Sequence of chain 1.A:
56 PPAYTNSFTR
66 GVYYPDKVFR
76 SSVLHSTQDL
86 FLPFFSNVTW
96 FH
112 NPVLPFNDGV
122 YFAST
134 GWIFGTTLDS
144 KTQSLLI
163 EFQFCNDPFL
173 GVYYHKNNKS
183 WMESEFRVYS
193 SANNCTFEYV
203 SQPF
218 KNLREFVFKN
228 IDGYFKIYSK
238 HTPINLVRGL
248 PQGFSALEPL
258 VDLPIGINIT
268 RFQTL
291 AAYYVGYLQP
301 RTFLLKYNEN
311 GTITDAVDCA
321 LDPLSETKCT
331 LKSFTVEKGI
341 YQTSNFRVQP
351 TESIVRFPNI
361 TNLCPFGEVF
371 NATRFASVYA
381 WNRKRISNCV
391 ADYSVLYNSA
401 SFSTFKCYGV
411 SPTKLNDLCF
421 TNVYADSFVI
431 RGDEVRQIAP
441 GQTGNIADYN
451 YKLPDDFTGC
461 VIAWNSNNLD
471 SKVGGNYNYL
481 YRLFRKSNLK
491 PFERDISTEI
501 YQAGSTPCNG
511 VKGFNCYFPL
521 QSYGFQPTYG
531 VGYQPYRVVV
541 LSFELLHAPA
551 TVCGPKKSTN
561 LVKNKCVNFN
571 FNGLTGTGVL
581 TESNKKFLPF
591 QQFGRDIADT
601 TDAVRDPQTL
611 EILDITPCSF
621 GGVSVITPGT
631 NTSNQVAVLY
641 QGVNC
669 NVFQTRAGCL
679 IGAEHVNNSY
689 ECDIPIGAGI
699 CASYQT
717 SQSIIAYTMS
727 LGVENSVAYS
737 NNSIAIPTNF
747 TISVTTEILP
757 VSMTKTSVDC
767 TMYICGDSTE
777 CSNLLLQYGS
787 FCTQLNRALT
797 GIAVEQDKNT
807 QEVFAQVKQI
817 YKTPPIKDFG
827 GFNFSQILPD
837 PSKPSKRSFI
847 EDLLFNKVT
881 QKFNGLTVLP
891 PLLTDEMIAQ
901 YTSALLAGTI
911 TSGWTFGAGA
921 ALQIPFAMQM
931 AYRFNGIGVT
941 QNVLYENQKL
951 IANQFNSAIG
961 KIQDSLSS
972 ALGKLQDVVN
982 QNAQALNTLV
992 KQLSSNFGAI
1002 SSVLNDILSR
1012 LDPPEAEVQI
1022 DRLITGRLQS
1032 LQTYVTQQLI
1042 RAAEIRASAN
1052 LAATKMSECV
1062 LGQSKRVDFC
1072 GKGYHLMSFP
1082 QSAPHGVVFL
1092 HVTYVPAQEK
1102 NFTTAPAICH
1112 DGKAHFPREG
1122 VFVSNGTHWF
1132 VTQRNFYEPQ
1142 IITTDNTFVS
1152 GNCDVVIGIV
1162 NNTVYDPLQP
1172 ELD

A small-molecule ligand and the protein it binds are described below.
Small molecule (SMILES): CC(=O)N[C@@H]1[C@@H](O)[C@H](O)[C@@H](CO)O[C@H]1O

Binding-site contacts:
Ligand atom C8 contacts residue ASN1162 of chain 1.A at 3.9 Å.
Ligand atom C1 contacts residue ASN1162 of chain 1.A at 1.4 Å.
Ligand atom N2 contacts residue ASN1162 of chain 1.A at 2.9 Å (h-bond).
Ligand atom C3 contacts residue ASN1162 of chain 1.A at 3.8 Å.
Ligand atom C4 contacts residue ASN1162 of chain 1.A at 4.2 Å.
Ligand atom O7 contacts residue ASN1162 of chain 1.A at 4.2 Å.
Ligand atom O5 contacts residue ASN1162 of chain 1.A at 2.4 Å (h-bond).
Ligand atom C7 contacts residue ASN1162 of chain 1.A at 3.6 Å.
Ligand atom C2 contacts residue ASN1162 of chain 1.A at 2.4 Å.
Ligand atom C5 contacts residue ASN1162 of chain 1.A at 3.7 Å.